Sequence of chain 1.F:
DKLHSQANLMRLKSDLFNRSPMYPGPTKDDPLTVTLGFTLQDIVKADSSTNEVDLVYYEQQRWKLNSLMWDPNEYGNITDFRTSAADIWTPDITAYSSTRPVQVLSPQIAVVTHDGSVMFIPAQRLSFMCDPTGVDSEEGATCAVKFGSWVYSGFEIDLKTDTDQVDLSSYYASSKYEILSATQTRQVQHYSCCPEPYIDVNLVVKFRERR

The small molecule below binds the protein below.
Small molecule (SMILES): C=CC1=C[C@@H]2[C@@H]3O[C@]4(C[C@H]5CCC[C@@]6(CC[C@@]7(O[C@@H](CC[C@@]7(C)O)C/C(C)=C/CCC7=NC[C@H](C)[C@@H](C)C[C@@]72CC1)O6)O5)C[C@@H](C)[C@@H](O)[C@H]3O4

Binding-site contacts:
Ligand atom C30 contacts residue TYR102 of chain 1.G at 3.5 Å (hydrophobic).
Ligand atom C9 contacts residue TYR64 of chain 1.F at 3.7 Å (hydrophobic).
Ligand atom C30 contacts residue SER155 of chain 1.G at 3.2 Å.
Ligand atom C38 contacts residue VAL157 of chain 1.G at 3.9 Å (hydrophobic).
Ligand atom C34 contacts residue TRP156 of chain 1.G at 3.5 Å (hydrophobic).
Ligand atom C67 contacts residue TYR64 of chain 1.F at 3.8 Å (hydrophobic).
Ligand atom C22 contacts residue TYR197 of chain 1.G at 3.6 Å (hydrophobic).
Ligand atom O66 contacts residue ASP173 of chain 1.F at 3.9 Å.
Ligand atom C53 contacts residue VAL117 of chain 1.F at 3.9 Å (hydrophobic).
Ligand atom C67 contacts residue THR45 of chain 1.F at 3.2 Å.
Ligand atom C35 contacts residue TRP156 of chain 1.G at 3.6 Å (hydrophobic).
Ligand atom C36 contacts residue TRP156 of chain 1.G at 3.8 Å (hydrophobic).
Ligand atom C80 contacts residue CYS200 of chain 1.G at 3.8 Å (hydrophobic).
Ligand atom C51 contacts residue TYR204 of chain 1.G at 3.8 Å (hydrophobic).
Ligand atom C49 contacts residue VAL157 of chain 1.G at 3.8 Å (hydrophobic).
Ligand atom C2 contacts residue SER176 of chain 1.F at 3.8 Å.
Ligand atom C33 contacts residue TRP156 of chain 1.G at 3.7 Å (hydrophobic).
Ligand atom C60 contacts residue TYR204 of chain 1.G at 3.9 Å (hydrophobic).
Ligand atom C80 contacts residue TYR204 of chain 1.G at 3.5 Å (hydrophobic).
Ligand atom C22 contacts residue TYR204 of chain 1.G at 3.9 Å (hydrophobic).
Ligand atom C28 contacts residue TYR197 of chain 1.G at 3.9 Å (hydrophobic).
Ligand atom C53 contacts residue ARG88 of chain 1.F at 3.7 Å.
Ligand atom C81 contacts residue TYR197 of chain 1.G at 3.9 Å (hydrophobic).
Ligand atom C23 contacts residue TYR204 of chain 1.G at 3.8 Å (hydrophobic).
Ligand atom C80 contacts residue CYS199 of chain 1.G at 3.8 Å (hydrophobic).
Ligand atom C30 contacts residue TRP156 of chain 1.G at 3.2 Å (hydrophobic).
Ligand atom C9 contacts residue TYR102 of chain 1.G at 3.5 Å (hydrophobic).
Ligand atom O66 contacts residue THR45 of chain 1.F at 3.9 Å.
Ligand atom C38 contacts residue TRP156 of chain 1.G at 3.7 Å (hydrophobic).
Ligand atom O52 contacts residue TYR204 of chain 1.G at 2.6 Å (h-bond).
Ligand atom C37 contacts residue ILE127 of chain 1.F at 3.9 Å (hydrophobic).
Ligand atom C36 contacts residue ILE127 of chain 1.F at 3.7 Å (hydrophobic).
Ligand atom N31 contacts residue TRP156 of chain 1.G at 3.0 Å (h-bond).
Ligand atom O44 contacts residue TYR204 of chain 1.G at 3.4 Å (h-bond).
Ligand atom C50 contacts residue VAL157 of chain 1.G at 3.5 Å (hydrophobic).
Ligand atom C6 contacts residue TYR204 of chain 1.G at 3.7 Å (hydrophobic).
Ligand atom C8 contacts residue TYR64 of chain 1.F at 3.8 Å (hydrophobic).
Ligand atom C13 contacts residue TYR64 of chain 1.F at 3.7 Å (hydrophobic).
Ligand atom C10 contacts residue TRP156 of chain 1.G at 3.7 Å (hydrophobic).
Ligand atom C6 contacts residue TRP156 of chain 1.G at 3.6 Å (hydrophobic).

Sequence of chain 1.G:
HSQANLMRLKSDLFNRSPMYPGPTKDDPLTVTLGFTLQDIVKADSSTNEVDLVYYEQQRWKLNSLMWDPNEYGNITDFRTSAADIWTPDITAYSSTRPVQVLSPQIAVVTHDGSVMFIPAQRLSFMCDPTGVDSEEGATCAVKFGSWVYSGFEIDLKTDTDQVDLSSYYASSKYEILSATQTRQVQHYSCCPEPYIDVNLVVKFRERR